Sequence of chain 1.F:
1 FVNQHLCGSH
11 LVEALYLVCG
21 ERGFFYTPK

Binding-site contacts:
Ligand atom C5 contacts residue LEU11 of chain 1.B at 3.7 Å (hydrophobic).
Ligand atom C3 contacts residue HIS5 of chain 1.F at 3.2 Å.
Ligand atom C1 contacts residue HIS5 of chain 1.F at 4.4 Å.
Ligand atom C2 contacts residue ILE10 of chain 1.A at 3.9 Å (hydrophobic).
Ligand atom O1 contacts residue CYS6 of chain 1.A at 2.5 Å (h-bond).
Ligand atom C5 contacts residue LEU6 of chain 1.F at 4.3 Å (hydrophobic).
Ligand atom C3 contacts residue ALA14 of chain 1.B at 4.0 Å (hydrophobic).
Ligand atom C4 contacts residue LEU11 of chain 1.B at 4.0 Å (hydrophobic).
Ligand atom C1 contacts residue LEU11 of chain 1.B at 4.2 Å (hydrophobic).
Ligand atom O1 contacts residue ILE10 of chain 1.A at 3.2 Å.
Ligand atom O3 contacts residue LEU16 of chain 1.A at 4.0 Å.
Ligand atom O3 contacts residue HIS5 of chain 1.F at 3.1 Å (h-bond).
Ligand atom C5 contacts residue HIS10 of chain 1.B at 4.0 Å.
Ligand atom C6 contacts residue CYS6 of chain 1.A at 3.3 Å (hydrophobic).
Ligand atom C1 contacts residue ILE10 of chain 1.A at 4.3 Å (hydrophobic).
Ligand atom C1 contacts residue CYS11 of chain 1.A at 3.8 Å (hydrophobic).
Ligand atom C3 contacts residue LEU16 of chain 1.A at 4.4 Å (hydrophobic).
Ligand atom O1 contacts residue SER9 of chain 1.A at 3.7 Å.
Ligand atom C6 contacts residue CYS7 of chain 1.B at 3.9 Å (hydrophobic).
Ligand atom C4 contacts residue HIS5 of chain 1.F at 3.7 Å.
Ligand atom C2 contacts residue HIS5 of chain 1.F at 3.7 Å.
Ligand atom C5 contacts residue HIS5 of chain 1.F at 4.2 Å.
Ligand atom C6 contacts residue HIS5 of chain 1.F at 4.5 Å.
Ligand atom C4 contacts residue HIS10 of chain 1.B at 3.8 Å.
Ligand atom C5 contacts residue CYS7 of chain 1.B at 4.1 Å (hydrophobic).
Ligand atom C4 contacts residue ALA14 of chain 1.B at 4.1 Å (hydrophobic).
Ligand atom O3 contacts residue LEU17 of chain 1.H at 3.4 Å.
Ligand atom O3 contacts residue ALA14 of chain 1.B at 3.5 Å.
Ligand atom C6 contacts residue LEU11 of chain 1.B at 3.9 Å (hydrophobic).
Ligand atom C1 contacts residue CYS6 of chain 1.A at 3.3 Å (hydrophobic).
Ligand atom O1 contacts residue CYS11 of chain 1.A at 2.7 Å (h-bond).
Ligand atom C2 contacts residue CYS11 of chain 1.A at 3.7 Å (hydrophobic).

Sequence of chain 1.B:
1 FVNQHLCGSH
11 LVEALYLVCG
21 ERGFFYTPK

A protein and the small-molecule ligand that binds it are described below.
Small molecule (SMILES): Oc1cccc(O)c1

Sequence of chain 1.H:
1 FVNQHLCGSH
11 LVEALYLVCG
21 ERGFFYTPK

Sequence of chain 1.A:
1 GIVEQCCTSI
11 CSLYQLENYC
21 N